This small molecule binds to this protein.
Small molecule (SMILES): OC[C@H]1O[C@@H](O)[C@H](O)[C@@H](O)[C@@H]1O

Sequence of chain 1.A:
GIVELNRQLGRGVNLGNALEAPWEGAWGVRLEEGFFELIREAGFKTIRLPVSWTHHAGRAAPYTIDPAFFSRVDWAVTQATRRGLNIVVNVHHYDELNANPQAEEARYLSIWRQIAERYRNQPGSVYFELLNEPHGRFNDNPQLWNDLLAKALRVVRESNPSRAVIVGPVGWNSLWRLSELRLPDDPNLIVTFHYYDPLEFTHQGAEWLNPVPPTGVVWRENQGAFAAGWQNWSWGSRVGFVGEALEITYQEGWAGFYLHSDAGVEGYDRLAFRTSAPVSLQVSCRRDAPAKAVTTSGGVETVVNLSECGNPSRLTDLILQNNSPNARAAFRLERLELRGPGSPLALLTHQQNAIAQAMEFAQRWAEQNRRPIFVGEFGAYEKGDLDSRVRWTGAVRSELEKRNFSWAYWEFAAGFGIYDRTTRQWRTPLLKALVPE

Binding-site contacts:
Ligand atom O3 contacts residue TRP224 of chain 1.A at 3.7 Å.
Ligand atom O1 contacts residue TRP426 of chain 1.A at 4.5 Å.
Ligand atom O5 contacts residue ASN33 of chain 1.A at 4.4 Å.
Ligand atom C1 contacts residue TRP43 of chain 1.A at 4.2 Å (hydrophobic).
Ligand atom O1 contacts residue TRP224 of chain 1.A at 4.2 Å.
Ligand atom O4 contacts residue TRP43 of chain 1.A at 4.0 Å.
Ligand atom C3 contacts residue TRP43 of chain 1.A at 4.1 Å (hydrophobic).
Ligand atom O2 contacts residue TRP224 of chain 1.A at 4.3 Å.
Ligand atom C5 contacts residue TRP43 of chain 1.A at 4.2 Å (hydrophobic).
Ligand atom C1 contacts residue TRP224 of chain 1.A at 4.5 Å (hydrophobic).
Ligand atom C3 contacts residue TRP224 of chain 1.A at 4.2 Å (hydrophobic).
Ligand atom C2 contacts residue TRP224 of chain 1.A at 3.8 Å (hydrophobic).
Ligand atom O5 contacts residue TRP224 of chain 1.A at 4.3 Å.
Ligand atom C6 contacts residue ASN33 of chain 1.A at 4.4 Å.
Ligand atom C6 contacts residue TRP224 of chain 1.A at 4.4 Å (hydrophobic).
Ligand atom C4 contacts residue TRP224 of chain 1.A at 4.1 Å (hydrophobic).
Ligand atom O2 contacts residue HIS109 of chain 1.A at 3.7 Å.